Binding-site contacts:
Ligand atom CB contacts residue GLY59 of chain 1.A at 3.5 Å.
Ligand atom CA contacts residue GLU57 of chain 1.A at 3.8 Å.
Ligand atom CB contacts residue TRP74 of chain 1.A at 3.4 Å (hydrophobic).
Ligand atom CZ contacts residue SER60 of chain 1.A at 3.8 Å.
Ligand atom CD1 contacts residue TRP74 of chain 1.A at 3.4 Å (hydrophobic).
Ligand atom CG contacts residue SER75 of chain 1.A at 3.3 Å.
Ligand atom CE1 contacts residue GLY59 of chain 1.A at 3.3 Å.
Ligand atom N contacts residue GLU57 of chain 1.A at 2.8 Å (salt-bridge).
Ligand atom CB contacts residue ILE58 of chain 1.A at 3.4 Å (hydrophobic).
Ligand atom CA contacts residue GLY59 of chain 1.A at 3.8 Å.
Ligand atom CA contacts residue GLY59 of chain 1.A at 3.7 Å.
Ligand atom CB contacts residue GLU70 of chain 1.A at 3.5 Å.
Ligand atom O contacts residue GLU70 of chain 1.A at 3.5 Å (salt-bridge).
Ligand atom CB contacts residue ASP65 of chain 1.A at 3.6 Å.
Ligand atom N contacts residue GLU70 of chain 1.A at 3.0 Å (salt-bridge).
Ligand atom N contacts residue ASP65 of chain 1.A at 2.9 Å (salt-bridge).
Ligand atom CA contacts residue ASP65 of chain 1.A at 3.5 Å.
Ligand atom O contacts residue GLY59 of chain 1.A at 3.0 Å (h-bond).
Ligand atom CE1 contacts residue GLY55 of chain 1.A at 3.8 Å.
Ligand atom CG contacts residue CYS54 of chain 1.A at 3.4 Å (hydrophobic).
Ligand atom C contacts residue GLU70 of chain 1.A at 3.8 Å.
Ligand atom CA contacts residue GLU70 of chain 1.A at 3.6 Å.
Ligand atom CG contacts residue GLY55 of chain 1.A at 3.6 Å.
Ligand atom O contacts residue GLU57 of chain 1.A at 3.9 Å.
Ligand atom N contacts residue GLY59 of chain 1.A at 2.9 Å (h-bond).
Ligand atom CD1 contacts residue GLY59 of chain 1.A at 3.6 Å.
Ligand atom O contacts residue VAL56 of chain 1.A at 3.0 Å.
Ligand atom O contacts residue TRP74 of chain 1.A at 3.1 Å.
Ligand atom CA contacts residue SER60 of chain 1.A at 3.6 Å.
Ligand atom C contacts residue GLU57 of chain 1.A at 3.4 Å.
Ligand atom CB contacts residue GLU57 of chain 1.A at 3.4 Å.
Ligand atom O contacts residue GLU57 of chain 1.A at 3.2 Å (salt-bridge).
Ligand atom N contacts residue ARG73 of chain 1.A at 3.8 Å.
Ligand atom O contacts residue ARG73 of chain 1.A at 3.9 Å.
Ligand atom C contacts residue GLY59 of chain 1.A at 3.8 Å.
Ligand atom O contacts residue ILE58 of chain 1.A at 3.3 Å.
Ligand atom CA contacts residue GLU57 of chain 1.A at 3.2 Å.
Ligand atom CB contacts residue CYS54 of chain 1.A at 3.9 Å (hydrophobic).
Ligand atom N contacts residue GLU57 of chain 1.A at 3.5 Å (salt-bridge).
Ligand atom CD1 contacts residue GLY55 of chain 1.A at 3.3 Å.

Sequence of chain 1.A:
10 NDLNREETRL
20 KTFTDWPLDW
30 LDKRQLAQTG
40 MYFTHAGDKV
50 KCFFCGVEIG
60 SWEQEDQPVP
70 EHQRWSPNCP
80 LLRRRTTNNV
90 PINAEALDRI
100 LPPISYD

A small-molecule ligand and the protein it binds are described below.
Small molecule (SMILES): CC[C@H](C)[C@H](NC(=O)[C@H](Cc1ccc(O)cc1)NC(=O)[C@H](Cc1ccccc1)NC(=O)[C@H](C)NC(=O)[C@@H](NC(=O)[C@H](C)N)C(C)C)C(=O)N1CCC[C@H]1C=O